Binding-site contacts:
Ligand atom C8 contacts residue LYS163 of chain 1.A at 4.0 Å.
Ligand atom O5 contacts residue ASN154 of chain 1.A at 2.5 Å (h-bond).
Ligand atom C3 contacts residue ASN154 of chain 1.A at 3.9 Å.
Ligand atom O7 contacts residue ASN154 of chain 1.A at 3.8 Å.
Ligand atom C1 contacts residue ASN154 of chain 1.A at 1.5 Å.
Ligand atom C4 contacts residue ASN154 of chain 1.A at 4.4 Å.
Ligand atom C5 contacts residue ASN154 of chain 1.A at 3.8 Å.
Ligand atom N2 contacts residue ASN154 of chain 1.A at 2.9 Å (h-bond).
Ligand atom C7 contacts residue ASN154 of chain 1.A at 3.6 Å.
Ligand atom O6 contacts residue GLN132 of chain 1.A at 3.9 Å.
Ligand atom C2 contacts residue ASN154 of chain 1.A at 2.6 Å.
Ligand atom C6 contacts residue GLN132 of chain 1.A at 3.9 Å.

Sequence of chain 1.A:
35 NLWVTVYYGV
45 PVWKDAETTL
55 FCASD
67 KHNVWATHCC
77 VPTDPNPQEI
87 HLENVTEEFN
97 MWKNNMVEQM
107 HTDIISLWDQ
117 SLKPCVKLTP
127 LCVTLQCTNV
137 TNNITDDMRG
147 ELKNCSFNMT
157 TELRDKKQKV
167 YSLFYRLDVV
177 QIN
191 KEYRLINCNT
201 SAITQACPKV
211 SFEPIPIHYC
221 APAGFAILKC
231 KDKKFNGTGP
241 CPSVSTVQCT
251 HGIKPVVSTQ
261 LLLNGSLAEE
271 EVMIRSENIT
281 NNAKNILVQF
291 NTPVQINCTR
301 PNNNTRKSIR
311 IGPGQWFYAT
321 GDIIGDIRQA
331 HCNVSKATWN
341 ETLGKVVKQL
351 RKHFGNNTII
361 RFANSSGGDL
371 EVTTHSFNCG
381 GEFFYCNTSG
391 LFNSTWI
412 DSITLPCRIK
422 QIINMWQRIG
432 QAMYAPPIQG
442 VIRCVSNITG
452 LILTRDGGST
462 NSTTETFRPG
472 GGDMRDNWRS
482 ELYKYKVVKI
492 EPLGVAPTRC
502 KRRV

A protein and the small-molecule ligand that binds it are described below.
Small molecule (SMILES): CC(=O)N[C@H]1[C@H](O[C@H]2[C@H](O)[C@@H](NC(C)=O)CO[C@@H]2CO)O[C@H](CO)[C@@H](O)[C@@H]1O